This protein binds this small molecule.
Small molecule (SMILES): Nc1ncnc2c1ncn2[C@H]1C[C@H](O)[C@@H](CO[P](=O)(O)O[P](=O)(O)OP(=O)(O)O)O1

Sequence of chain 1.A:
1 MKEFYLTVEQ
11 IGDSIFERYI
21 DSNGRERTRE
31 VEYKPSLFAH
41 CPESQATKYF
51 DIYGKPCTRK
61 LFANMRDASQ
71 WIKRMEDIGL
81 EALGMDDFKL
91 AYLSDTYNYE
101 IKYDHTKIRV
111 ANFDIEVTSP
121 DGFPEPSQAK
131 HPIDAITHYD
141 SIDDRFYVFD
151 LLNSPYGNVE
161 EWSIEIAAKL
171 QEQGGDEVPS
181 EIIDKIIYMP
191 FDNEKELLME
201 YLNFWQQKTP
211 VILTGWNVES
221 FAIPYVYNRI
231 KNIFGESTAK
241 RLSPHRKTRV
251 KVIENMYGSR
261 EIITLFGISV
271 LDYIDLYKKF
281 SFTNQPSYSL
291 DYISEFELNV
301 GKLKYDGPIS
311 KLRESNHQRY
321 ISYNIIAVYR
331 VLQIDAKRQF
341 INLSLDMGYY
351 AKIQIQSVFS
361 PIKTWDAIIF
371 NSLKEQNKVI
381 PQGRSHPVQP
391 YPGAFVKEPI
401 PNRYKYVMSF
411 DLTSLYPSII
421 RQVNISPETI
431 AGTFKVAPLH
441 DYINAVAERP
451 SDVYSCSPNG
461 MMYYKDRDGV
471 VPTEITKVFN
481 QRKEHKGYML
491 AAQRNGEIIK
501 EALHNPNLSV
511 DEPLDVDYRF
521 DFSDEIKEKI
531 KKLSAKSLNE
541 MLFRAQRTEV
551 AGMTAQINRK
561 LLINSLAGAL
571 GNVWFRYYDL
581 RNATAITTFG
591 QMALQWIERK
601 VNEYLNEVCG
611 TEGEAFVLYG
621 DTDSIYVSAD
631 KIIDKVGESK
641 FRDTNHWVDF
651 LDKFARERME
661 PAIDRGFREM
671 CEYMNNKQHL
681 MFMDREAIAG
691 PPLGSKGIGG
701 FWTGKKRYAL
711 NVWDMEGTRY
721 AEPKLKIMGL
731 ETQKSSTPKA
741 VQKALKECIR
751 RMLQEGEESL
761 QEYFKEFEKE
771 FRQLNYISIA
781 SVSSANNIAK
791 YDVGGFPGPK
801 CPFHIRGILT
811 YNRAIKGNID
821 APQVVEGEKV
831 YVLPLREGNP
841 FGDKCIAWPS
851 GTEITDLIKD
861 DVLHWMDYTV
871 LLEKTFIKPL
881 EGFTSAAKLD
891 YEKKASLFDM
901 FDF

Binding-site contacts:
Ligand atom O2G contacts residue LEU412 of chain 1.A at 3.5 Å (h-bond).
Ligand atom O1G contacts residue LYS560 of chain 1.A at 3.4 Å (salt-bridge).
Ligand atom O2A contacts residue CA1 of chain 1.G at 2.6 Å.
Ligand atom O1G contacts residue ARG482 of chain 1.A at 2.7 Å (salt-bridge).
Ligand atom PG contacts residue ARG482 of chain 1.A at 3.6 Å.
Ligand atom O2A contacts residue CA1 of chain 1.E at 2.6 Å.
Ligand atom O2B contacts residue SER414 of chain 1.A at 3.3 Å (h-bond).
Ligand atom O3B contacts residue SER414 of chain 1.A at 3.4 Å (h-bond).
Ligand atom O3G contacts residue ARG482 of chain 1.A at 2.7 Å (salt-bridge).
Ligand atom PA contacts residue CA1 of chain 1.G at 3.8 Å.
Ligand atom O1B contacts residue ASN564 of chain 1.A at 3.5 Å (h-bond).
Ligand atom O1B contacts residue LEU415 of chain 1.A at 3.5 Å (h-bond).
Ligand atom O1A contacts residue LYS560 of chain 1.A at 2.9 Å (salt-bridge).
Ligand atom PA contacts residue CA1 of chain 1.E at 3.7 Å.
Ligand atom PG contacts residue CA1 of chain 1.E at 3.5 Å.
Ligand atom O2A contacts residue ASP623 of chain 1.A at 3.0 Å (salt-bridge).
Ligand atom O2G contacts residue CA1 of chain 1.E at 2.3 Å.
Ligand atom O3' contacts residue ASN564 of chain 1.A at 3.7 Å.
Ligand atom O2B contacts residue LEU415 of chain 1.A at 3.3 Å (h-bond).
Ligand atom PA contacts residue LYS560 of chain 1.A at 3.5 Å.
Ligand atom O2A contacts residue ASP411 of chain 1.A at 3.7 Å.
Ligand atom O1B contacts residue SER414 of chain 1.A at 3.3 Å.
Ligand atom PG contacts residue SER414 of chain 1.A at 3.7 Å.
Ligand atom C3' contacts residue ASN564 of chain 1.A at 3.8 Å.
Ligand atom O4' contacts residue THR622 of chain 1.A at 3.8 Å.
Ligand atom O2B contacts residue LEU412 of chain 1.A at 3.2 Å (h-bond).
Ligand atom O3G contacts residue SER414 of chain 1.A at 3.0 Å (h-bond).
Ligand atom C2' contacts residue TYR416 of chain 1.A at 3.6 Å (hydrophobic).
Ligand atom PB contacts residue CA1 of chain 1.E at 3.3 Å.
Ligand atom O3A contacts residue LYS560 of chain 1.A at 2.8 Å (salt-bridge).
Ligand atom C5' contacts residue ASP623 of chain 1.A at 3.4 Å.
Ligand atom O3B contacts residue ARG482 of chain 1.A at 3.8 Å.
Ligand atom PB contacts residue SER414 of chain 1.A at 3.6 Å.
Ligand atom O3' contacts residue LEU415 of chain 1.A at 3.4 Å (h-bond).
Ligand atom O2G contacts residue ASP411 of chain 1.A at 2.9 Å (salt-bridge).
Ligand atom O3A contacts residue CA1 of chain 1.E at 3.8 Å.
Ligand atom O2B contacts residue CA1 of chain 1.E at 2.1 Å.
Ligand atom O3' contacts residue TYR416 of chain 1.A at 3.0 Å (h-bond).
Ligand atom O3B contacts residue LYS560 of chain 1.A at 3.7 Å.
Ligand atom O2B contacts residue ASP623 of chain 1.A at 2.9 Å (salt-bridge).